Sequence of chain 1.L:
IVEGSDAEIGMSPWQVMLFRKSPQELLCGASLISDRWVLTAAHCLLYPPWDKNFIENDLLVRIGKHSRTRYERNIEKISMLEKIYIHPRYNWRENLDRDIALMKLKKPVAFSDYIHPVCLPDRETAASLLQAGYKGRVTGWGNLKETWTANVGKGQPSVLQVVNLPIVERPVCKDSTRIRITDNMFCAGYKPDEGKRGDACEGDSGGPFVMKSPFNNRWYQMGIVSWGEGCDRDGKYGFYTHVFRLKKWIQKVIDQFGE

The protein below binds the small molecule below.
Small molecule (SMILES): CC(=O)N[C@@H]1[C@@H](O)[C@H](O)[C@@H](CO)O[C@H]1O

Binding-site contacts:
Ligand atom C2 contacts residue ASN53 of chain 1.L at 2.6 Å.
Ligand atom C7 contacts residue LEU46 of chain 1.L at 4.1 Å (hydrophobic).
Ligand atom C8 contacts residue ASN53 of chain 1.L at 4.2 Å.
Ligand atom C5 contacts residue ASN53 of chain 1.L at 3.4 Å.
Ligand atom C4 contacts residue ASN53 of chain 1.L at 4.0 Å.
Ligand atom C6 contacts residue ILE55 of chain 1.L at 3.9 Å (hydrophobic).
Ligand atom C8 contacts residue LEU46 of chain 1.L at 3.3 Å (hydrophobic).
Ligand atom C3 contacts residue ASN53 of chain 1.L at 3.4 Å.
Ligand atom C1 contacts residue ASN53 of chain 1.L at 1.6 Å.
Ligand atom C7 contacts residue ASN53 of chain 1.L at 3.1 Å.
Ligand atom O5 contacts residue ASN53 of chain 1.L at 2.6 Å (h-bond).
Ligand atom O6 contacts residue ILE55 of chain 1.L at 3.7 Å.
Ligand atom C5 contacts residue ILE55 of chain 1.L at 4.0 Å (hydrophobic).
Ligand atom N2 contacts residue ASN53 of chain 1.L at 2.9 Å (h-bond).
Ligand atom O4 contacts residue ASN53 of chain 1.L at 4.4 Å.
Ligand atom O7 contacts residue ASN53 of chain 1.L at 3.2 Å (h-bond).
Ligand atom N2 contacts residue LEU46 of chain 1.L at 4.1 Å.
Ligand atom O4 contacts residue ILE55 of chain 1.L at 4.5 Å.
Ligand atom C8 contacts residue PRO48 of chain 1.L at 4.2 Å (hydrophobic).